Binding-site contacts:
Ligand atom C11 contacts residue TRP285 of chain 2.B at 1.6 Å (hydrophobic).
Ligand atom C12 contacts residue TYR123 of chain 2.B at 4.0 Å (hydrophobic).
Ligand atom C5 contacts residue TYR336 of chain 2.B at 3.3 Å (hydrophobic).
Ligand atom C10 contacts residue TRP285 of chain 2.B at 2.5 Å (hydrophobic).
Ligand atom O2 contacts residue TYR123 of chain 2.B at 3.3 Å (h-bond).
Ligand atom C8 contacts residue TYR71 of chain 2.B at 3.7 Å (hydrophobic).
Ligand atom C6 contacts residue TYR340 of chain 2.B at 3.2 Å (hydrophobic).
Ligand atom C3 contacts residue TYR336 of chain 2.B at 3.8 Å (hydrophobic).
Ligand atom N2 contacts residue TYR340 of chain 2.B at 3.3 Å.
Ligand atom C13 contacts residue TYR123 of chain 2.B at 3.9 Å (hydrophobic).
Ligand atom C9 contacts residue TYR71 of chain 2.B at 3.6 Å (hydrophobic).
Ligand atom C2 contacts residue TYR123 of chain 2.B at 4.0 Å (hydrophobic).
Ligand atom N4 contacts residue GLU284 of chain 2.B at 3.2 Å.
Ligand atom C14 contacts residue TRP285 of chain 2.B at 0.2 Å (hydrophobic).
Ligand atom N3 contacts residue TRP285 of chain 2.B at 3.3 Å.
Ligand atom O1 contacts residue VAL293 of chain 2.B at 3.6 Å.
Ligand atom C4 contacts residue TYR336 of chain 2.B at 2.9 Å (hydrophobic).
Ligand atom C5 contacts residue TYR340 of chain 2.B at 3.5 Å (hydrophobic).
Ligand atom N4 contacts residue TYR123 of chain 2.B at 3.9 Å.
Ligand atom N4 contacts residue TRP285 of chain 2.B at 1.3 Å.
Ligand atom C6 contacts residue TYR123 of chain 2.B at 3.3 Å (hydrophobic).
Ligand atom C12 contacts residue TRP285 of chain 2.B at 1.3 Å (hydrophobic).
Ligand atom O3 contacts residue TRP285 of chain 2.B at 1.0 Å.
Ligand atom C13 contacts residue TRP285 of chain 2.B at 2.4 Å (hydrophobic).
Ligand atom C7 contacts residue TYR340 of chain 2.B at 3.2 Å (hydrophobic).
Ligand atom O1 contacts residue PHE294 of chain 2.B at 2.9 Å (h-bond).
Ligand atom N4 contacts residue SER297 of chain 2.B at 3.9 Å.
Ligand atom C5 contacts residue TYR123 of chain 2.B at 3.7 Å (hydrophobic).
Ligand atom C1 contacts residue TYR340 of chain 2.B at 3.8 Å (hydrophobic).
Ligand atom O3 contacts residue PHE296 of chain 2.B at 3.3 Å.
Ligand atom C7 contacts residue TYR123 of chain 2.B at 3.9 Å (hydrophobic).
Ligand atom C3 contacts residue PHE337 of chain 2.B at 4.0 Å (hydrophobic).
Ligand atom N2 contacts residue TYR123 of chain 2.B at 3.5 Å (h-bond).
Ligand atom C2 contacts residue TYR340 of chain 2.B at 3.7 Å (hydrophobic).
Ligand atom O3 contacts residue SER297 of chain 2.B at 3.2 Å (h-bond).
Ligand atom C9 contacts residue TRP285 of chain 2.B at 3.4 Å (hydrophobic).
Ligand atom C4 contacts residue TYR340 of chain 2.B at 3.9 Å (hydrophobic).
Ligand atom N1 contacts residue PHE294 of chain 2.B at 4.0 Å.
Ligand atom C6 contacts residue ASP73 of chain 2.B at 3.9 Å.
Ligand atom O3 contacts residue ARG295 of chain 2.B at 3.9 Å.

Sequence of chain 2.B:
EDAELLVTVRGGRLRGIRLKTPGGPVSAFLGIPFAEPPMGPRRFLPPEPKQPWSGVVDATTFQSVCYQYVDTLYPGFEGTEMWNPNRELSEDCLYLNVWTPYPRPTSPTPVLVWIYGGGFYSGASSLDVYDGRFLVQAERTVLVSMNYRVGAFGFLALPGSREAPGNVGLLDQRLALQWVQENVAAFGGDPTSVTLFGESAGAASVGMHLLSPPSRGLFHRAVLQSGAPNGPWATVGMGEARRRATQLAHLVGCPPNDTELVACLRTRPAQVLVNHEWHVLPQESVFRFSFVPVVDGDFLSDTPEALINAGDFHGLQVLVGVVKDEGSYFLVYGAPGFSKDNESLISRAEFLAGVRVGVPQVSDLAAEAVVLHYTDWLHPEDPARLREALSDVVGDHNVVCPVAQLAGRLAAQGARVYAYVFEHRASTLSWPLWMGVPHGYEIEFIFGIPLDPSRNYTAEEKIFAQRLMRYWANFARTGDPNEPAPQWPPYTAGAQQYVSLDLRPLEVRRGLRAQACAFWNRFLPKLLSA

The protein below binds the small molecule below.
Small molecule (SMILES): NC(=O)c1cc[n+](COC[n+]2ccccc2/C=N/O)cc1